Sequence of chain 1.E:
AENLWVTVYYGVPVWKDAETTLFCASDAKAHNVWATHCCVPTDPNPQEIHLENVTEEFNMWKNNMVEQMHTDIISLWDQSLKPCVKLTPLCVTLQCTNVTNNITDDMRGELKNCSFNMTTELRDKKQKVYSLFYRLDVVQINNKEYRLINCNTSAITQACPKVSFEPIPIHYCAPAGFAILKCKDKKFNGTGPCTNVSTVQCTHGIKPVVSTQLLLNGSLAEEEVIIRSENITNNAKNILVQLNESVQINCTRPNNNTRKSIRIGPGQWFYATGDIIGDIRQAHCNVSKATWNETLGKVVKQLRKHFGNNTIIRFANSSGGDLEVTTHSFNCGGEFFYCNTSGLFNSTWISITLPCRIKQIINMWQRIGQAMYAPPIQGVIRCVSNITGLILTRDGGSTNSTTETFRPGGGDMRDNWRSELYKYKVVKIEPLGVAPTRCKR

Binding-site contacts:
Ligand atom C7 contacts residue ASN301 of chain 1.E at 4.4 Å.
Ligand atom C8 contacts residue ASN265 of chain 1.E at 4.2 Å.
Ligand atom C3 contacts residue GLN263 of chain 1.E at 3.6 Å.
Ligand atom C8 contacts residue ASN301 of chain 1.E at 3.5 Å.
Ligand atom O7 contacts residue ASN265 of chain 1.E at 3.7 Å.
Ligand atom C5 contacts residue ASN265 of chain 1.E at 3.7 Å.
Ligand atom O3 contacts residue GLN263 of chain 1.E at 4.2 Å.
Ligand atom C3 contacts residue ASN265 of chain 1.E at 3.7 Å.
Ligand atom O7 contacts residue ASN301 of chain 1.E at 4.4 Å.
Ligand atom C8 contacts residue SER303 of chain 1.E at 3.8 Å.
Ligand atom C2 contacts residue ASN265 of chain 1.E at 2.4 Å.
Ligand atom C1 contacts residue GLN263 of chain 1.E at 4.3 Å.
Ligand atom C4 contacts residue ASN265 of chain 1.E at 4.2 Å.
Ligand atom C8 contacts residue GLN263 of chain 1.E at 3.6 Å.
Ligand atom C2 contacts residue GLN263 of chain 1.E at 4.1 Å.
Ligand atom C1 contacts residue ASN265 of chain 1.E at 1.5 Å.
Ligand atom C8 contacts residue VAL302 of chain 1.E at 4.3 Å (hydrophobic).
Ligand atom N2 contacts residue ASN265 of chain 1.E at 2.8 Å (h-bond).
Ligand atom C7 contacts residue ASN265 of chain 1.E at 3.4 Å.
Ligand atom O5 contacts residue ASN265 of chain 1.E at 2.4 Å (h-bond).
Ligand atom N2 contacts residue GLN263 of chain 1.E at 3.6 Å.

The protein below binds the small molecule below.
Small molecule (SMILES): CC(=O)N[C@@H]1[C@@H](O)[C@H](O)[C@@H](CO)O[C@H]1O